Sequence of chain 1.A:
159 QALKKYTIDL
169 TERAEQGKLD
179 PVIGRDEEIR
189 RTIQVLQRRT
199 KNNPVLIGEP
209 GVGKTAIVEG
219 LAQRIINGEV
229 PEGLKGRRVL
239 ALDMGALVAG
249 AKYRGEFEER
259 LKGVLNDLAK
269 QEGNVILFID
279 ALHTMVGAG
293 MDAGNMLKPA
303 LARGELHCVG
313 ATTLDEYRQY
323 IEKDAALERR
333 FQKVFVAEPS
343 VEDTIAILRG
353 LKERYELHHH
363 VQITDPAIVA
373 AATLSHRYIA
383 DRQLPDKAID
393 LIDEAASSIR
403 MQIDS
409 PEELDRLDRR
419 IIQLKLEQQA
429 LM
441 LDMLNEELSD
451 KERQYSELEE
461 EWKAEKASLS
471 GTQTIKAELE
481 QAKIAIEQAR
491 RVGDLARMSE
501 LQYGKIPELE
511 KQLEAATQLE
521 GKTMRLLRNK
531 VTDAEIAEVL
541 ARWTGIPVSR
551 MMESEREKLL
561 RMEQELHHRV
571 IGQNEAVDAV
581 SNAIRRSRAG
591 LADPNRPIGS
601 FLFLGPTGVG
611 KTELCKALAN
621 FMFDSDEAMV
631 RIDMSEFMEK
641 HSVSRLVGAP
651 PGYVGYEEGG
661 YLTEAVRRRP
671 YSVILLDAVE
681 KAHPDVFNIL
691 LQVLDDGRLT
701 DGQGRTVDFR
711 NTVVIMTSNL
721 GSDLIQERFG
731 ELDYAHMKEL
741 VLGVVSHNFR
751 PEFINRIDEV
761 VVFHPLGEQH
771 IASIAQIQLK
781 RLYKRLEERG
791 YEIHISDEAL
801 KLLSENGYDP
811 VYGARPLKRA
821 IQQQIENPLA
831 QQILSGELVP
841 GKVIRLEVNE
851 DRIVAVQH

A protein and the small-molecule ligand that binds it are described below.
Small molecule (SMILES): Nc1ncnc2c1ncn2[C@@H]1O[C@H](COP(=O)(O)OP(=O)(O)OP(O)(O)=S)[C@@H](O)[C@H]1O

Binding-site contacts:
Ligand atom O1B contacts residue LYS212 of chain 1.B at 3.6 Å.
Ligand atom C8 contacts residue GLY211 of chain 1.B at 3.5 Å.
Ligand atom C1' contacts residue ILE391 of chain 1.B at 3.7 Å (hydrophobic).
Ligand atom N7 contacts residue VAL210 of chain 1.B at 3.4 Å (h-bond).
Ligand atom O3A contacts residue GLY211 of chain 1.B at 3.2 Å.
Ligand atom O4' contacts residue ILE391 of chain 1.B at 3.4 Å.
Ligand atom N7 contacts residue GLY211 of chain 1.B at 3.7 Å.
Ligand atom N1 contacts residue ILE349 of chain 1.B at 3.7 Å.
Ligand atom PA contacts residue ARG331 of chain 1.A at 3.7 Å.
Ligand atom O3A contacts residue ARG331 of chain 1.A at 3.3 Å (salt-bridge).
Ligand atom N3 contacts residue LEU353 of chain 1.B at 3.4 Å.
Ligand atom O2B contacts residue VAL210 of chain 1.B at 3.1 Å (h-bond).
Ligand atom O2B contacts residue GLY209 of chain 1.B at 3.0 Å.
Ligand atom O3G contacts residue LYS212 of chain 1.B at 2.6 Å (salt-bridge).
Ligand atom O1A contacts residue ARG331 of chain 1.A at 3.1 Å (salt-bridge).
Ligand atom N1 contacts residue ILE181 of chain 1.B at 3.5 Å (h-bond).
Ligand atom PG contacts residue ARG331 of chain 1.A at 3.2 Å.
Ligand atom O3G contacts residue PRO208 of chain 1.B at 3.3 Å.
Ligand atom N6 contacts residue ARG183 of chain 1.B at 3.5 Å (salt-bridge).
Ligand atom C2 contacts residue ILE349 of chain 1.B at 3.6 Å (hydrophobic).
Ligand atom O2A contacts residue ALA214 of chain 1.B at 3.4 Å (h-bond).
Ligand atom O5' contacts residue ARG331 of chain 1.A at 3.2 Å (salt-bridge).
Ligand atom O3G contacts residue GLY209 of chain 1.B at 3.4 Å (h-bond).
Ligand atom S1G contacts residue ARG331 of chain 1.A at 3.2 Å (salt-bridge).
Ligand atom S1G contacts residue ARG332 of chain 1.A at 2.9 Å (salt-bridge).
Ligand atom O1B contacts residue THR213 of chain 1.B at 3.3 Å (h-bond).
Ligand atom PB contacts residue GLY211 of chain 1.B at 3.6 Å.
Ligand atom O3A contacts residue GLY209 of chain 1.B at 2.9 Å (h-bond).
Ligand atom O2B contacts residue GLY211 of chain 1.B at 2.7 Å (h-bond).
Ligand atom O3B contacts residue GLY209 of chain 1.B at 3.3 Å (h-bond).
Ligand atom O2B contacts residue LYS212 of chain 1.B at 2.7 Å (salt-bridge).
Ligand atom O3B contacts residue ARG331 of chain 1.A at 2.3 Å (salt-bridge).
Ligand atom O2A contacts residue THR213 of chain 1.B at 3.3 Å.
Ligand atom C5' contacts residue GLY209 of chain 1.B at 3.3 Å.
Ligand atom N6 contacts residue ILE349 of chain 1.B at 3.5 Å.
Ligand atom O2A contacts residue GLY211 of chain 1.B at 3.3 Å.
Ligand atom C5' contacts residue ARG331 of chain 1.A at 3.4 Å.
Ligand atom C6 contacts residue ILE349 of chain 1.B at 3.6 Å (hydrophobic).
Ligand atom C2 contacts residue PRO179 of chain 1.B at 3.4 Å (hydrophobic).
Ligand atom PB contacts residue ARG331 of chain 1.A at 3.4 Å.

Sequence of chain 1.B:
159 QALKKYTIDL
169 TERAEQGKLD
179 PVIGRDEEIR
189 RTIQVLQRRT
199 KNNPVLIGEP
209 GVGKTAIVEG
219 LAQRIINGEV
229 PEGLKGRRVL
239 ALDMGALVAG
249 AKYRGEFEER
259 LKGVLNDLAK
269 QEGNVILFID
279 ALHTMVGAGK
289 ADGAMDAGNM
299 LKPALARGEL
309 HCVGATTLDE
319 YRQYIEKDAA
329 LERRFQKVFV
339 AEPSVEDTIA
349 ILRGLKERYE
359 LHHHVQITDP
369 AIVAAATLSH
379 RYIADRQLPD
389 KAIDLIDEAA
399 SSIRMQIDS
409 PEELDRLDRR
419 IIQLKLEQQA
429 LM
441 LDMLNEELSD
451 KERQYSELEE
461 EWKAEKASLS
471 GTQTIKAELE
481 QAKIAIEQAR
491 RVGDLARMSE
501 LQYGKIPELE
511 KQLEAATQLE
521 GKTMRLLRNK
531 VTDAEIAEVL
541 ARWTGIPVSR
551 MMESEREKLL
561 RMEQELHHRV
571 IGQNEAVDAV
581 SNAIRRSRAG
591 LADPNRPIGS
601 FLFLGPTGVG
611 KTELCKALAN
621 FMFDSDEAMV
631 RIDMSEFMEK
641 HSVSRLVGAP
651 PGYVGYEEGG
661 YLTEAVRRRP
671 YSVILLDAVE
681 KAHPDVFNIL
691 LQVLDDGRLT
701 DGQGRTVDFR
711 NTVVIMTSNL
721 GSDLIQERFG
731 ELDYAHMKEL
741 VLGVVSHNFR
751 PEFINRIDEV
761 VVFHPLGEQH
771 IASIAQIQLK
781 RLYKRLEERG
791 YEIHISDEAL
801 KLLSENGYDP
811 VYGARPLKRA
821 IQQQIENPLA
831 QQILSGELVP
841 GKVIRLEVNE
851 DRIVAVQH